Sequence of chain 2.A:
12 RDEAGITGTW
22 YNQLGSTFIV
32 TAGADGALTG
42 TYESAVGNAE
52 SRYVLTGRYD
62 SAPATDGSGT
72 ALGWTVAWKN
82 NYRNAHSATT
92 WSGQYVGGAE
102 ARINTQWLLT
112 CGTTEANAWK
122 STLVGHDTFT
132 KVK

This protein binds this small molecule.
Small molecule (SMILES): [O][Cu]12([O])<-n3ccccc3CCN->1(CCNC(=O)CCCC[C@@H]1SC[C@@H]3NC(=O)N[C@@H]31)CCc1ccccn->21

Sequence of chain 4.A:
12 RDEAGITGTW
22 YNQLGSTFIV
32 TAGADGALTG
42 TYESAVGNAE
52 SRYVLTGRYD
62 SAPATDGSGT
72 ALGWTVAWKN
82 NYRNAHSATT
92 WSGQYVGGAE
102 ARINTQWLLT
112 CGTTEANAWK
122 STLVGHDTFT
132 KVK

Binding-site contacts:
Ligand atom C11 contacts residue SER88 of chain 2.A at 3.6 Å.
Ligand atom O2 contacts residue ASN49 of chain 2.A at 2.8 Å (h-bond).
Ligand atom N5 contacts residue CYS112 of chain 2.A at 3.5 Å (h-bond).
Ligand atom O2 contacts residue GLY48 of chain 2.A at 3.6 Å.
Ligand atom C7 contacts residue TRP79 of chain 2.A at 3.8 Å (hydrophobic).
Ligand atom C1 contacts residue TYR43 of chain 2.A at 3.5 Å (hydrophobic).
Ligand atom C6 contacts residue SER45 of chain 2.A at 3.6 Å.
Ligand atom C12 contacts residue ALA86 of chain 2.A at 3.8 Å (hydrophobic).
Ligand atom C17 contacts residue LEU124 of chain 2.A at 3.7 Å (hydrophobic).
Ligand atom S1 contacts residue TRP92 of chain 2.A at 3.7 Å.
Ligand atom C25 contacts residue GLY113 of chain 2.A at 3.4 Å.
Ligand atom C1 contacts residue ASN23 of chain 2.A at 3.7 Å.
Ligand atom C4 contacts residue TRP120 of chain 4.A at 3.6 Å (hydrophobic).
Ligand atom C1 contacts residue ASP128 of chain 2.A at 3.7 Å.
Ligand atom C16 contacts residue CYS112 of chain 2.A at 3.6 Å (hydrophobic).
Ligand atom O1 contacts residue ASN23 of chain 2.A at 2.9 Å (h-bond).
Ligand atom C2 contacts residue TRP108 of chain 2.A at 3.6 Å (hydrophobic).
Ligand atom N3 contacts residue SER88 of chain 2.A at 2.9 Å (h-bond).
Ligand atom C20 contacts residue ALA86 of chain 2.A at 3.6 Å (hydrophobic).
Ligand atom C9 contacts residue ASN49 of chain 2.A at 3.5 Å.
Ligand atom O1 contacts residue TYR43 of chain 2.A at 2.7 Å (h-bond).
Ligand atom N6 contacts residue CYS112 of chain 2.A at 3.2 Å.
Ligand atom C3 contacts residue TRP108 of chain 2.A at 3.4 Å (hydrophobic).
Ligand atom C23 contacts residue CYS112 of chain 2.A at 3.6 Å (hydrophobic).
Ligand atom O1 contacts residue SER27 of chain 2.A at 2.6 Å (h-bond).
Ligand atom C4 contacts residue VAL47 of chain 2.A at 3.7 Å (hydrophobic).
Ligand atom C21 contacts residue ALA86 of chain 2.A at 3.0 Å (hydrophobic).
Ligand atom C6 contacts residue VAL47 of chain 2.A at 3.7 Å (hydrophobic).
Ligand atom C26 contacts residue GLY113 of chain 2.A at 3.6 Å.
Ligand atom C1 contacts residue LEU25 of chain 2.A at 3.7 Å (hydrophobic).
Ligand atom S1 contacts residue THR90 of chain 2.A at 3.4 Å (h-bond).
Ligand atom C1 contacts residue SER27 of chain 2.A at 3.7 Å.
Ligand atom C5 contacts residue TRP120 of chain 4.A at 3.6 Å (hydrophobic).
Ligand atom N1 contacts residue LEU25 of chain 2.A at 3.7 Å.
Ligand atom S1 contacts residue TRP79 of chain 2.A at 3.6 Å.
Ligand atom N2 contacts residue VAL47 of chain 2.A at 3.5 Å.
Ligand atom N1 contacts residue ASP128 of chain 2.A at 2.9 Å (salt-bridge).
Ligand atom CU1 contacts residue CYS112 of chain 2.A at 2.2 Å.
Ligand atom C9 contacts residue TRP79 of chain 2.A at 3.5 Å (hydrophobic).
Ligand atom N2 contacts residue SER45 of chain 2.A at 3.1 Å (h-bond).